Binding-site contacts:
Ligand atom C16 contacts residue GLY228 of chain 1.B at 3.4 Å.
Ligand atom C25 contacts residue HIS43 of chain 1.B at 3.5 Å.
Ligand atom C26 contacts residue HIS43 of chain 1.B at 3.5 Å.
Ligand atom C20 contacts residue HIS43 of chain 1.B at 3.5 Å.
Ligand atom C9 contacts residue TRP227 of chain 1.B at 3.5 Å (hydrophobic).
Ligand atom N15 contacts residue GLY228 of chain 1.B at 3.0 Å (h-bond).
Ligand atom O2 contacts residue GLU94 of chain 1.B at 3.6 Å (salt-bridge).
Ligand atom C30 contacts residue CYS201 of chain 1.B at 3.6 Å (hydrophobic).
Ligand atom C4 contacts residue TYR47 of chain 1.B at 3.3 Å (hydrophobic).
Ligand atom C25 contacts residue TRP50 of chain 1.B at 3.3 Å (hydrophobic).
Ligand atom CL34 contacts residue PHE239 of chain 1.B at 3.3 Å.
Ligand atom C35 contacts residue TRP227 of chain 1.B at 3.4 Å (hydrophobic).
Ligand atom C20 contacts residue SER226 of chain 1.B at 3.3 Å.
Ligand atom C22 contacts residue HIS43 of chain 1.B at 3.5 Å.
Ligand atom C35 contacts residue GLY228 of chain 1.B at 3.5 Å.
Ligand atom C21 contacts residue HIS43 of chain 1.B at 3.2 Å.
Ligand atom O2 contacts residue LEU96 of chain 1.B at 3.5 Å.
Ligand atom CL34 contacts residue GLY238 of chain 1.B at 3.5 Å.
Ligand atom C32 contacts residue ALA200 of chain 1.B at 3.6 Å (hydrophobic).
Ligand atom C20 contacts residue SER205 of chain 1.B at 3.7 Å.
Ligand atom C1 contacts residue TYR47 of chain 1.B at 3.7 Å (hydrophobic).
Ligand atom CL34 contacts residue TRP227 of chain 1.B at 3.5 Å.
Ligand atom O18 contacts residue GLY228 of chain 1.B at 3.5 Å (h-bond).
Ligand atom C6 contacts residue TYR47 of chain 1.B at 3.3 Å (hydrophobic).
Ligand atom C33 contacts residue TRP227 of chain 1.B at 3.5 Å (hydrophobic).
Ligand atom C22 contacts residue LEU96 of chain 1.B at 3.5 Å (hydrophobic).
Ligand atom C1 contacts residue TRP92 of chain 1.B at 3.4 Å (hydrophobic).
Ligand atom CL34 contacts residue VAL225 of chain 1.B at 3.6 Å.
Ligand atom C33 contacts residue GLY228 of chain 1.B at 3.7 Å.
Ligand atom N27 contacts residue GLY228 of chain 1.B at 3.5 Å (h-bond).
Ligand atom C28 contacts residue SER205 of chain 1.B at 3.5 Å.
Ligand atom O2 contacts residue ASN95 of chain 1.B at 3.7 Å.
Ligand atom C24 contacts residue HIS43 of chain 1.B at 3.5 Å.
Ligand atom C23 contacts residue HIS43 of chain 1.B at 3.5 Å.
Ligand atom C29 contacts residue GLY228 of chain 1.B at 3.6 Å.
Ligand atom C31 contacts residue GLY230 of chain 1.B at 3.5 Å.
Ligand atom C31 contacts residue ALA200 of chain 1.B at 3.2 Å (hydrophobic).
Ligand atom C35 contacts residue VAL225 of chain 1.B at 3.7 Å (hydrophobic).
Ligand atom N27 contacts residue TRP227 of chain 1.B at 3.7 Å.
Ligand atom C32 contacts residue ASP199 of chain 1.B at 3.3 Å.

This small molecule binds to this protein.
Small molecule (SMILES): COc1cc(C)c(S(=O)(=O)NC[C@@H](O)[C@H](Cc2ccccc2)NCc2cccc(Cl)c2)c(C)c1C

Sequence of chain 1.B:
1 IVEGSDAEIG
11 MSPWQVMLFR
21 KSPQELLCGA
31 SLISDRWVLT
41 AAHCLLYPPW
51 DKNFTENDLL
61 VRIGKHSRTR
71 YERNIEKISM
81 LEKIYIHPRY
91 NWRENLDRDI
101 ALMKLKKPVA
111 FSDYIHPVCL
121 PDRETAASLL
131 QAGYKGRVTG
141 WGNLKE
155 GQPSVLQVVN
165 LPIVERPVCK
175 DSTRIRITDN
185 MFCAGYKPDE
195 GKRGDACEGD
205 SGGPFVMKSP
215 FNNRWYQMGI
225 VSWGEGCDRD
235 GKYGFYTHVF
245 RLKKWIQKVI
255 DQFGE